Sequence of chain 1.E:
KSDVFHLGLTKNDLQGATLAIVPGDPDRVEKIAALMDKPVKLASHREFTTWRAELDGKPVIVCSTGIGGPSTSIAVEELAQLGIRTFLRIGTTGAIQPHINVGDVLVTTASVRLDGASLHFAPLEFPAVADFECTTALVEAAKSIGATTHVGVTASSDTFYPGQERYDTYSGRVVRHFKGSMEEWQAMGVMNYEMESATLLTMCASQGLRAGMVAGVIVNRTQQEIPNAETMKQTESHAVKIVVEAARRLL

Binding-site contacts:
Ligand atom OAA contacts residue GLY99 of chain 1.E at 3.5 Å.
Ligand atom OAB contacts residue GLN169 of chain 1.E at 2.8 Å (h-bond).
Ligand atom CAR contacts residue GLY99 of chain 1.E at 3.5 Å.
Ligand atom OAC contacts residue HIS11 of chain 1.F at 2.7 Å (h-bond).
Ligand atom CD2 contacts residue ILE223 of chain 1.E at 3.7 Å (hydrophobic).
Ligand atom CE1 contacts residue PHE165 of chain 1.E at 3.7 Å (hydrophobic).
Ligand atom OAB contacts residue MET200 of chain 1.E at 3.4 Å.
Ligand atom CAQ contacts residue GLY99 of chain 1.E at 3.5 Å.
Ligand atom CE2 contacts residue PHE165 of chain 1.E at 3.9 Å (hydrophobic).
Ligand atom OAC contacts residue PHE165 of chain 1.E at 3.9 Å.
Ligand atom CE1 contacts residue ARG171 of chain 1.E at 3.8 Å.
Ligand atom CAS contacts residue GLU199 of chain 1.E at 3.9 Å.
Ligand atom OAO contacts residue THR97 of chain 1.E at 3.0 Å (h-bond).
Ligand atom CAJ contacts residue HIS11 of chain 1.F at 3.5 Å.
Ligand atom CAL contacts residue THR98 of chain 1.E at 3.8 Å.
Ligand atom CAR contacts residue GLN169 of chain 1.E at 3.6 Å.
Ligand atom OAA contacts residue ARG171 of chain 1.E at 2.9 Å (salt-bridge).
Ligand atom OAB contacts residue TYR198 of chain 1.E at 3.6 Å.
Ligand atom CAM contacts residue PO41 of chain 1.Q at 3.8 Å.
Ligand atom NAN contacts residue TYR198 of chain 1.E at 3.7 Å.
Ligand atom CAS contacts residue GLN169 of chain 1.E at 3.5 Å.
Ligand atom CAM contacts residue THR97 of chain 1.E at 3.4 Å.
Ligand atom OAA contacts residue GLN169 of chain 1.E at 3.6 Å (h-bond).
Ligand atom NAN contacts residue PHE165 of chain 1.E at 3.7 Å.
Ligand atom CAI contacts residue THR98 of chain 1.E at 3.8 Å.
Ligand atom CAI contacts residue THR97 of chain 1.E at 3.9 Å.
Ligand atom OAB contacts residue GLU199 of chain 1.E at 3.2 Å.
Ligand atom CD1 contacts residue PHE165 of chain 1.E at 3.9 Å (hydrophobic).
Ligand atom CAQ contacts residue THR98 of chain 1.E at 3.7 Å.
Ligand atom CZ contacts residue PHE165 of chain 1.E at 3.7 Å (hydrophobic).
Ligand atom CAR contacts residue PHE165 of chain 1.E at 3.8 Å (hydrophobic).
Ligand atom NAT contacts residue THR97 of chain 1.E at 3.9 Å.
Ligand atom CAS contacts residue TYR198 of chain 1.E at 3.5 Å (hydrophobic).
Ligand atom NAN contacts residue GLN169 of chain 1.E at 2.7 Å (h-bond).
Ligand atom CD1 contacts residue ARG171 of chain 1.E at 3.5 Å.
Ligand atom CD1 contacts residue VAL224 of chain 1.E at 3.8 Å (hydrophobic).
Ligand atom OAO contacts residue PO41 of chain 1.Q at 3.4 Å (h-bond).
Ligand atom CAL contacts residue ILE223 of chain 1.E at 3.8 Å (hydrophobic).
Ligand atom CZ contacts residue PHE10 of chain 1.F at 3.6 Å (hydrophobic).
Ligand atom CAR contacts residue ARG171 of chain 1.E at 3.9 Å.

Sequence of chain 1.F:
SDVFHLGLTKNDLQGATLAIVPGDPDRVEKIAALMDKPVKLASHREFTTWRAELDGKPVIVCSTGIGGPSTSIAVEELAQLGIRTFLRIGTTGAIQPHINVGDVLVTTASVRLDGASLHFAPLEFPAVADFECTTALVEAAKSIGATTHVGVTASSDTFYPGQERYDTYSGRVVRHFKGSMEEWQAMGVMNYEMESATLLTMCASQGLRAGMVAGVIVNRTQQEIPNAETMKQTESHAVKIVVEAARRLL

This protein binds this small molecule.
Small molecule (SMILES): O=c1[nH]c(=O)n(COCCO)cc1Cc1ccccc1